Binding-site contacts:
Ligand atom O3 contacts residue MG1 of chain 1.O at 3.5 Å.
Ligand atom O2 contacts residue HIS219 of chain 1.D at 3.1 Å.
Ligand atom C5 contacts residue HIS53 of chain 1.D at 3.3 Å.
Ligand atom O1 contacts residue MG1 of chain 1.P at 2.6 Å.
Ligand atom C1 contacts residue PHE25 of chain 1.C at 3.9 Å (hydrophobic).
Ligand atom O4 contacts residue ASP291 of chain 1.D at 2.9 Å (salt-bridge).
Ligand atom O5 contacts residue HIS53 of chain 1.D at 2.5 Å (h-bond).
Ligand atom O2 contacts residue GLU216 of chain 1.D at 3.0 Å (salt-bridge).
Ligand atom C2 contacts residue MG1 of chain 1.P at 4.0 Å.
Ligand atom O4 contacts residue ASP244 of chain 1.D at 3.1 Å (salt-bridge).
Ligand atom C1 contacts residue LYS182 of chain 1.D at 3.9 Å.
Ligand atom C4 contacts residue GLU180 of chain 1.D at 3.3 Å.
Ligand atom C2 contacts residue ASP291 of chain 1.D at 3.9 Å.
Ligand atom O2 contacts residue MG1 of chain 1.O at 2.5 Å.
Ligand atom O5 contacts residue PHE93 of chain 1.D at 3.7 Å.
Ligand atom O3 contacts residue ASP291 of chain 1.D at 2.7 Å (salt-bridge).
Ligand atom C2 contacts residue GLU180 of chain 1.D at 3.5 Å.
Ligand atom C3 contacts residue TRP136 of chain 1.D at 3.7 Å (hydrophobic).
Ligand atom O1 contacts residue LYS182 of chain 1.D at 3.0 Å (salt-bridge).
Ligand atom C3 contacts residue MG1 of chain 1.O at 3.6 Å.
Ligand atom C1 contacts residue TRP136 of chain 1.D at 3.5 Å (hydrophobic).
Ligand atom O1 contacts residue ASP254 of chain 1.D at 3.1 Å (salt-bridge).
Ligand atom O2 contacts residue MG1 of chain 1.P at 2.9 Å.
Ligand atom C4 contacts residue TRP136 of chain 1.D at 3.7 Å (hydrophobic).
Ligand atom O1 contacts residue TRP136 of chain 1.D at 3.9 Å.
Ligand atom O3 contacts residue TRP15 of chain 1.D at 3.5 Å (h-bond).
Ligand atom C2 contacts residue TRP136 of chain 1.D at 3.6 Å (hydrophobic).
Ligand atom C4 contacts residue ASP291 of chain 1.D at 3.8 Å.
Ligand atom O1 contacts residue HIS219 of chain 1.D at 3.1 Å (h-bond).
Ligand atom C5 contacts residue TRP136 of chain 1.D at 3.9 Å (hydrophobic).
Ligand atom C3 contacts residue ASP291 of chain 1.D at 3.6 Å.
Ligand atom C1 contacts residue MG1 of chain 1.P at 3.6 Å.
Ligand atom O5 contacts residue TRP136 of chain 1.D at 3.6 Å.
Ligand atom C2 contacts residue MG1 of chain 1.O at 3.4 Å.
Ligand atom C4 contacts residue MG1 of chain 1.O at 3.4 Å.
Ligand atom O4 contacts residue MG1 of chain 1.O at 2.2 Å.
Ligand atom O2 contacts residue GLU180 of chain 1.D at 3.0 Å (salt-bridge).
Ligand atom O4 contacts residue GLU180 of chain 1.D at 2.6 Å (salt-bridge).
Ligand atom C2 contacts residue HIS219 of chain 1.D at 3.9 Å.
Ligand atom O2 contacts residue ASP291 of chain 1.D at 3.1 Å (salt-bridge).

Sequence of chain 1.C:
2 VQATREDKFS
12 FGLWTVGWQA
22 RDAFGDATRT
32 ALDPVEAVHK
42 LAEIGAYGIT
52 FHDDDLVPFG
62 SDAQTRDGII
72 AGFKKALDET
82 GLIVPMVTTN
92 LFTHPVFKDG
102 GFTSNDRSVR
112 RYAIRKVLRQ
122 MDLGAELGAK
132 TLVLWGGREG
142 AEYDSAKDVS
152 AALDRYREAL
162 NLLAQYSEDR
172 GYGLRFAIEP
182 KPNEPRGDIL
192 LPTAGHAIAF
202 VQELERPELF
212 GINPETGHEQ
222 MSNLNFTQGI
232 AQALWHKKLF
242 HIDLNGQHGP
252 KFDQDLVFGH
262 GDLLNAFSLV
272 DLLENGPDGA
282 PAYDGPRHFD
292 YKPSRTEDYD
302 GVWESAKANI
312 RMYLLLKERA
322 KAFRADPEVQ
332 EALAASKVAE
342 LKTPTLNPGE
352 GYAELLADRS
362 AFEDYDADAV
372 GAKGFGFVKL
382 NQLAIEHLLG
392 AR

This protein binds this small molecule.
Small molecule (SMILES): O=C[C@H](O)[C@@H](O)[C@H](O)CO

Sequence of chain 1.D:
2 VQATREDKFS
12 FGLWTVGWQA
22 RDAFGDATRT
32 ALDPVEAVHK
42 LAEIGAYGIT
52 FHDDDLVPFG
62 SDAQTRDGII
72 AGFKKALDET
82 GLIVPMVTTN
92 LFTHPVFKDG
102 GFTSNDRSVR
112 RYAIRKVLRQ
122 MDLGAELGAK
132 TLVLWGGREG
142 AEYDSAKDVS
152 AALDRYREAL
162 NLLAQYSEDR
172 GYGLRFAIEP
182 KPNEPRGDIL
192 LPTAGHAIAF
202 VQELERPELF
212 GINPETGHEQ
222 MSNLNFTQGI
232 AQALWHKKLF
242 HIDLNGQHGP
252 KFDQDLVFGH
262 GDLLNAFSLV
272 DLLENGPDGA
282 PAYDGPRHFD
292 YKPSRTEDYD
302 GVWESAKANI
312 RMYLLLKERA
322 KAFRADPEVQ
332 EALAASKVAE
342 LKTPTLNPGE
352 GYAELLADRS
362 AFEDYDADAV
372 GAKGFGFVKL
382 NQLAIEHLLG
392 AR